Sequence of chain 1.B:
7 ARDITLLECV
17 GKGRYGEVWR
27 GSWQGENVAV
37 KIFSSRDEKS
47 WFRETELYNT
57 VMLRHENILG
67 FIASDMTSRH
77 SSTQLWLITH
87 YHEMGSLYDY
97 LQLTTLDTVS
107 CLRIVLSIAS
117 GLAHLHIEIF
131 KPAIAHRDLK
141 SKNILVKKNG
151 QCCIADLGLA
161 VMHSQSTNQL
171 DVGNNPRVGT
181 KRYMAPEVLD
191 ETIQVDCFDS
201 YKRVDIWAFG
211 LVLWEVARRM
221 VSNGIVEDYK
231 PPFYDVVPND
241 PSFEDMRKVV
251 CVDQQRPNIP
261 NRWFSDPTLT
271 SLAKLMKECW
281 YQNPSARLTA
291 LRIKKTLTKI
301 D

Binding-site contacts:
Ligand atom C14 contacts residue GLY91 of chain 1.B at 3.9 Å.
Ligand atom C04 contacts residue THR85 of chain 1.B at 3.9 Å.
Ligand atom C01 contacts residue LEU83 of chain 1.B at 3.5 Å (hydrophobic).
Ligand atom C29 contacts residue LYS142 of chain 1.B at 3.6 Å.
Ligand atom C21 contacts residue VAL16 of chain 1.B at 3.3 Å (hydrophobic).
Ligand atom C06 contacts residue LEU145 of chain 1.B at 3.8 Å (hydrophobic).
Ligand atom C09 contacts residue TYR87 of chain 1.B at 3.9 Å (hydrophobic).
Ligand atom C22 contacts residue GLY91 of chain 1.B at 3.5 Å.
Ligand atom C01 contacts residue THR85 of chain 1.B at 3.4 Å.
Ligand atom C07 contacts residue HIS86 of chain 1.B at 3.9 Å.
Ligand atom C01 contacts residue ALA35 of chain 1.B at 3.5 Å (hydrophobic).
Ligand atom C32 contacts residue ASP156 of chain 1.B at 3.8 Å.
Ligand atom C29 contacts residue ASN143 of chain 1.B at 3.5 Å.
Ligand atom C29 contacts residue ALA155 of chain 1.B at 3.7 Å (hydrophobic).
Ligand atom C32 contacts residue LEU83 of chain 1.B at 3.7 Å (hydrophobic).
Ligand atom O02 contacts residue THR85 of chain 1.B at 3.9 Å.
Ligand atom C23 contacts residue GLY91 of chain 1.B at 3.6 Å.
Ligand atom C13 contacts residue TYR87 of chain 1.B at 3.7 Å (hydrophobic).
Ligand atom C09 contacts residue HIS88 of chain 1.B at 3.2 Å.
Ligand atom C32 contacts residue GLU50 of chain 1.B at 3.5 Å.
Ligand atom C17 contacts residue ASP95 of chain 1.B at 3.8 Å.
Ligand atom C12 contacts residue VAL16 of chain 1.B at 3.8 Å (hydrophobic).
Ligand atom C24 contacts residue LEU145 of chain 1.B at 3.9 Å (hydrophobic).
Ligand atom C07 contacts residue LEU145 of chain 1.B at 3.5 Å (hydrophobic).
Ligand atom C04 contacts residue ALA35 of chain 1.B at 3.8 Å (hydrophobic).
Ligand atom C26 contacts residue LEU145 of chain 1.B at 3.9 Å (hydrophobic).
Ligand atom O02 contacts residue LYS37 of chain 1.B at 3.6 Å.
Ligand atom C22 contacts residue ASP95 of chain 1.B at 3.6 Å.
Ligand atom O28 contacts residue ALA155 of chain 1.B at 3.6 Å.
Ligand atom C07 contacts residue ALA35 of chain 1.B at 3.7 Å (hydrophobic).
Ligand atom N08 contacts residue TYR87 of chain 1.B at 3.8 Å.
Ligand atom N08 contacts residue HIS88 of chain 1.B at 3.0 Å (h-bond).
Ligand atom C16 contacts residue ASP95 of chain 1.B at 3.4 Å.
Ligand atom O31 contacts residue LYS37 of chain 1.B at 3.8 Å.
Ligand atom C13 contacts residue VAL16 of chain 1.B at 3.8 Å (hydrophobic).
Ligand atom C22 contacts residue XH11 of chain 1.W at 3.0 Å.
Ligand atom C12 contacts residue TYR87 of chain 1.B at 3.5 Å (hydrophobic).
Ligand atom C01 contacts residue LYS37 of chain 1.B at 3.6 Å.
Ligand atom C11 contacts residue GLY91 of chain 1.B at 3.9 Å.
Ligand atom C23 contacts residue XH11 of chain 1.W at 2.9 Å.

A small-molecule ligand and the protein it binds are described below.
Small molecule (SMILES): COc1cc(-c2cncc(-c3ccc(C4CCN(C)CC4)cc3)c2C)cc(OC)c1OC